The small molecule below binds the protein below.
Small molecule (SMILES): CC(=O)N[C@H]1[C@H](O[C@H]2[C@H](O)[C@@H](NC(C)=O)CO[C@@H]2CO)O[C@H](CO)[C@@H](O[C@@H]2O[C@H](CO[C@H]3O[C@H](CO)[C@@H](O)[C@H](O)[C@@H]3O)[C@@H](O)[C@H](O[C@H]3O[C@H](CO)[C@@H](O)[C@H](O)[C@@H]3O)[C@@H]2O)[C@@H]1O

Sequence of chain 1.C:
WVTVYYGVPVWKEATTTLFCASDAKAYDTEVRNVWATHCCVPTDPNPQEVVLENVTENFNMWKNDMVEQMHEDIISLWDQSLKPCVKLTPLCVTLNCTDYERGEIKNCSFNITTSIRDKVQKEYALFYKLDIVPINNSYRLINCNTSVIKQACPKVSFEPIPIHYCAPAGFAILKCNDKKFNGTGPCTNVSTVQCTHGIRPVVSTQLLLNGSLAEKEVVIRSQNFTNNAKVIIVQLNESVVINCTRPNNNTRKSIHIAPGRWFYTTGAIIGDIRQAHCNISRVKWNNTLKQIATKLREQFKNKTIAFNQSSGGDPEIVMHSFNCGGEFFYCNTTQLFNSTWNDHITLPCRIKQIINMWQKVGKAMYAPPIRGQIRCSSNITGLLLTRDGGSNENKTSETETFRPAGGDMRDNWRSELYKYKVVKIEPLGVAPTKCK

Sequence of chain 1.M:
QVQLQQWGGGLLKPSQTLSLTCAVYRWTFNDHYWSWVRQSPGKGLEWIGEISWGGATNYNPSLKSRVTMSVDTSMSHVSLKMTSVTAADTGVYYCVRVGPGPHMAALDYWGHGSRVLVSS

Binding-site contacts:
Ligand atom C8 contacts residue GLN414 of chain 1.C at 4.0 Å.
Ligand atom O3 contacts residue ALA23 of chain 1.M at 3.8 Å.
Ligand atom O7 contacts residue HIS77 of chain 1.M at 3.6 Å.
Ligand atom C3 contacts residue HIS77 of chain 1.M at 3.5 Å.
Ligand atom C1 contacts residue ASN280 of chain 1.C at 1.5 Å.
Ligand atom C4 contacts residue HIS77 of chain 1.M at 4.1 Å.
Ligand atom O5 contacts residue TRP7 of chain 1.M at 4.1 Å.
Ligand atom N2 contacts residue ASN280 of chain 1.C at 3.0 Å (h-bond).
Ligand atom C8 contacts residue VAL24 of chain 1.M at 3.5 Å (hydrophobic).
Ligand atom C8 contacts residue TYR25 of chain 1.M at 3.8 Å (hydrophobic).
Ligand atom O6 contacts residue GLN6 of chain 1.M at 3.8 Å.
Ligand atom C6 contacts residue GLN5 of chain 1.M at 3.5 Å.
Ligand atom O7 contacts residue TYR25 of chain 1.M at 3.4 Å.
Ligand atom O5 contacts residue TRP7 of chain 1.M at 4.2 Å.
Ligand atom O5 contacts residue ASN280 of chain 1.C at 2.4 Å (h-bond).
Ligand atom O6 contacts residue GLN5 of chain 1.M at 4.2 Å.
Ligand atom O6 contacts residue TRP7 of chain 1.M at 4.0 Å.
Ligand atom N2 contacts residue TYR25 of chain 1.M at 4.1 Å.
Ligand atom C3 contacts residue MET75 of chain 1.M at 3.9 Å (hydrophobic).
Ligand atom C6 contacts residue GLN6 of chain 1.M at 4.2 Å.
Ligand atom O6 contacts residue GLN5 of chain 1.M at 4.2 Å.
Ligand atom N2 contacts residue MET75 of chain 1.M at 3.8 Å.
Ligand atom O4 contacts residue HIS77 of chain 1.M at 3.5 Å (h-bond).
Ligand atom C6 contacts residue GLN5 of chain 1.M at 4.3 Å.
Ligand atom C4 contacts residue TRP7 of chain 1.M at 4.1 Å (hydrophobic).
Ligand atom C7 contacts residue ASN280 of chain 1.C at 3.3 Å.
Ligand atom C3 contacts residue ASN280 of chain 1.C at 3.9 Å.
Ligand atom C5 contacts residue TRP7 of chain 1.M at 3.8 Å (hydrophobic).
Ligand atom C7 contacts residue TYR25 of chain 1.M at 3.7 Å (hydrophobic).
Ligand atom C5 contacts residue ASN280 of chain 1.C at 3.8 Å.
Ligand atom C6 contacts residue TRP7 of chain 1.M at 3.9 Å (hydrophobic).
Ligand atom O3 contacts residue TYR25 of chain 1.M at 3.3 Å (h-bond).
Ligand atom O7 contacts residue ASN280 of chain 1.C at 3.2 Å (h-bond).
Ligand atom C8 contacts residue SER76 of chain 1.M at 3.5 Å.
Ligand atom C6 contacts residue TYR25 of chain 1.M at 3.5 Å (hydrophobic).
Ligand atom O5 contacts residue TYR25 of chain 1.M at 4.0 Å.
Ligand atom O3 contacts residue HIS77 of chain 1.M at 3.1 Å (h-bond).
Ligand atom O6 contacts residue ILE301 of chain 1.C at 3.9 Å.
Ligand atom C2 contacts residue ASN280 of chain 1.C at 2.5 Å.
Ligand atom O3 contacts residue MET75 of chain 1.M at 4.1 Å.